Binding-site contacts:
Ligand atom C2C contacts residue THR101 of chain 49.A at 3.8 Å.
Ligand atom C4A contacts residue TYR151 of chain 49.A at 3.8 Å (hydrophobic).
Ligand atom C7C contacts residue LEU99 of chain 49.A at 3.5 Å (hydrophobic).
Ligand atom C4B contacts residue LEU226 of chain 49.A at 3.9 Å (hydrophobic).
Ligand atom O1B contacts residue LEU99 of chain 49.A at 3.1 Å.
Ligand atom C4 contacts residue TYR197 of chain 49.A at 3.6 Å (hydrophobic).
Ligand atom C3B contacts residue ILE123 of chain 49.A at 3.9 Å (hydrophobic).
Ligand atom C2A contacts residue LEU186 of chain 49.A at 3.7 Å (hydrophobic).
Ligand atom C5B contacts residue ILE188 of chain 49.A at 3.6 Å (hydrophobic).
Ligand atom C3 contacts residue TYR197 of chain 49.A at 3.7 Å (hydrophobic).
Ligand atom C2B contacts residue ILE123 of chain 49.A at 3.5 Å (hydrophobic).
Ligand atom C1B contacts residue LEU99 of chain 49.A at 3.9 Å (hydrophobic).
Ligand atom O1A contacts residue ALA149 of chain 49.A at 3.7 Å.
Ligand atom C4A contacts residue PRO173 of chain 49.A at 3.3 Å (hydrophobic).
Ligand atom C31 contacts residue ASN199 of chain 49.A at 3.4 Å.
Ligand atom C4A contacts residue LEU186 of chain 49.A at 3.9 Å (hydrophobic).
Ligand atom C7C contacts residue ILE123 of chain 49.A at 3.5 Å (hydrophobic).
Ligand atom N2 contacts residue ASN221 of chain 49.A at 3.9 Å.
Ligand atom C4C contacts residue THR121 of chain 49.A at 3.7 Å.
Ligand atom C5C contacts residue LEU99 of chain 49.A at 3.6 Å (hydrophobic).
Ligand atom O1 contacts residue MET223 of chain 49.A at 3.6 Å (h-bond).
Ligand atom C1C contacts residue TYR197 of chain 49.A at 3.7 Å (hydrophobic).
Ligand atom C6C contacts residue LEU99 of chain 49.A at 3.6 Å (hydrophobic).
Ligand atom C5C contacts residue THR101 of chain 49.A at 3.7 Å.
Ligand atom C2B contacts residue LEU226 of chain 49.A at 3.6 Å (hydrophobic).
Ligand atom O1A contacts residue LEU186 of chain 49.A at 3.7 Å.
Ligand atom C5A contacts residue PRO173 of chain 49.A at 3.5 Å (hydrophobic).
Ligand atom C31 contacts residue TYR197 of chain 49.A at 3.7 Å (hydrophobic).
Ligand atom O1B contacts residue TRP97 of chain 49.A at 3.6 Å.
Ligand atom O1A contacts residue LEU226 of chain 49.A at 3.8 Å.
Ligand atom C6B contacts residue ILE188 of chain 49.A at 3.7 Å (hydrophobic).
Ligand atom C6C contacts residue ILE123 of chain 49.A at 3.6 Å (hydrophobic).
Ligand atom C6C contacts residue TRP97 of chain 49.A at 3.9 Å (hydrophobic).
Ligand atom C3B contacts residue LEU226 of chain 49.A at 3.5 Å (hydrophobic).
Ligand atom C5A contacts residue ALA149 of chain 49.A at 3.2 Å (hydrophobic).
Ligand atom O1 contacts residue TYR197 of chain 49.A at 3.9 Å.
Ligand atom N3A contacts residue TYR151 of chain 49.A at 3.3 Å.
Ligand atom C5 contacts residue TYR197 of chain 49.A at 3.8 Å (hydrophobic).
Ligand atom C5A contacts residue LEU186 of chain 49.A at 3.6 Å (hydrophobic).
Ligand atom C5A contacts residue VAL175 of chain 49.A at 3.9 Å (hydrophobic).

A protein and the small-molecule ligand that binds it are described below.
Small molecule (SMILES): Cc1cc(CCCCCCCOc2ccc(C3=NCCO3)cc2)on1

Sequence of chain 49.C:
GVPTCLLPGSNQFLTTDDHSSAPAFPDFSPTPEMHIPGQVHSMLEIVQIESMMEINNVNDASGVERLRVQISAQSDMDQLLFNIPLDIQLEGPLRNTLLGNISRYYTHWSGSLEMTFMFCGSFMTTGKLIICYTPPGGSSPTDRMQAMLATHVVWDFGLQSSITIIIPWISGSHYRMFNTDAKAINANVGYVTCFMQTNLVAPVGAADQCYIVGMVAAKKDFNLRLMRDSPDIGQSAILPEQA

Sequence of chain 49.A:
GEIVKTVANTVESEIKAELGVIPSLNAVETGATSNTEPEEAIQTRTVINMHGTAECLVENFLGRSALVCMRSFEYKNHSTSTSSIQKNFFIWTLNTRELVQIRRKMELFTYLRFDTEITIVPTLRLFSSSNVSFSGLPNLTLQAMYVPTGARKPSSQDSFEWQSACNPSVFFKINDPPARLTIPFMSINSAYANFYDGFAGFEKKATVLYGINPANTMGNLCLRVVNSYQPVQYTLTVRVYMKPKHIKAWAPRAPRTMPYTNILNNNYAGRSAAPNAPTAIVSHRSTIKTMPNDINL